Sequence of chain 1.V:
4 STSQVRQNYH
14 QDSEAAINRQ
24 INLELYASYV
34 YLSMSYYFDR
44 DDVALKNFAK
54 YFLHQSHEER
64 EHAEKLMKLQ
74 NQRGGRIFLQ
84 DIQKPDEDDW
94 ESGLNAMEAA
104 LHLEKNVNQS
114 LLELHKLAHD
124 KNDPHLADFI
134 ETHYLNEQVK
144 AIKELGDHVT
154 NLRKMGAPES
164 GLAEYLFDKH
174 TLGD

Binding-site contacts:
Ligand atom N03 contacts residue HIS122 of chain 1.X at 3.1 Å (h-bond).
Ligand atom C05 contacts residue HIS122 of chain 1.X at 4.4 Å.
Ligand atom C05 contacts residue ZN1 of chain 1.QD at 4.0 Å.
Ligand atom O04 contacts residue HIS122 of chain 1.V at 2.2 Å.
Ligand atom C02 contacts residue ZN1 of chain 1.QD at 2.5 Å.
Ligand atom O01 contacts residue ZN1 of chain 1.QD at 2.0 Å.
Ligand atom N03 contacts residue HIS122 of chain 1.V at 3.0 Å.
Ligand atom C02 contacts residue HIS122 of chain 1.W at 3.5 Å.
Ligand atom O04 contacts residue HIS122 of chain 1.W at 4.0 Å.
Ligand atom N03 contacts residue HIS122 of chain 1.W at 4.2 Å.
Ligand atom C02 contacts residue HIS122 of chain 1.X at 3.3 Å.
Ligand atom O01 contacts residue HIS122 of chain 1.X at 3.0 Å (h-bond).
Ligand atom O04 contacts residue ZN1 of chain 1.QD at 2.0 Å.
Ligand atom O01 contacts residue HIS122 of chain 1.W at 2.4 Å.
Ligand atom C02 contacts residue HIS122 of chain 1.V at 3.8 Å.
Ligand atom O01 contacts residue HIS122 of chain 1.V at 3.8 Å.
Ligand atom N03 contacts residue ZN1 of chain 1.QD at 2.5 Å.
Ligand atom O04 contacts residue HIS122 of chain 1.X at 2.4 Å (h-bond).

Sequence of chain 1.W:
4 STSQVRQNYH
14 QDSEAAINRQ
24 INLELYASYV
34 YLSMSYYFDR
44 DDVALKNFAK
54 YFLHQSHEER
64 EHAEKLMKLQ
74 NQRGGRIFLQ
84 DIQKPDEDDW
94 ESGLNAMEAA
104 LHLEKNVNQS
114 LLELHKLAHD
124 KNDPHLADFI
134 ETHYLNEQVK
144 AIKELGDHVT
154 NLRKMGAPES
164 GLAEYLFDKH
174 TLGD

Sequence of chain 1.X:
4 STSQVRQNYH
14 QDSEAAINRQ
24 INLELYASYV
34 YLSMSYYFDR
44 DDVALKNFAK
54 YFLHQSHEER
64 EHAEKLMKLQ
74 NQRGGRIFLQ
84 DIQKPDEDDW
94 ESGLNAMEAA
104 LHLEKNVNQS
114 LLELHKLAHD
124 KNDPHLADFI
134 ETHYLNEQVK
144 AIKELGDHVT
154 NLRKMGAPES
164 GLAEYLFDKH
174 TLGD

A small-molecule ligand and the protein it binds are described below.
Small molecule (SMILES): O=C(NO)c1ccc(C(=O)NO)o1